Binding-site contacts:
Ligand atom C4 contacts residue ASN87 of chain 12.C at 4.2 Å.
Ligand atom C5 contacts residue SER79 of chain 12.C at 4.3 Å.
Ligand atom C2 contacts residue ASN87 of chain 12.C at 2.5 Å.
Ligand atom C7 contacts residue ASN87 of chain 12.C at 3.9 Å.
Ligand atom O6 contacts residue LEU91 of chain 12.C at 3.9 Å.
Ligand atom C1 contacts residue ASN87 of chain 12.C at 1.4 Å.
Ligand atom N2 contacts residue ASN87 of chain 12.C at 2.9 Å (h-bond).
Ligand atom C6 contacts residue SER79 of chain 12.C at 3.6 Å.
Ligand atom C8 contacts residue ILE155 of chain 12.C at 3.7 Å (hydrophobic).
Ligand atom O5 contacts residue ASN87 of chain 12.C at 2.4 Å (h-bond).
Ligand atom C5 contacts residue ASN87 of chain 12.C at 3.7 Å.
Ligand atom O6 contacts residue SER79 of chain 12.C at 2.5 Å (h-bond).
Ligand atom O5 contacts residue SER79 of chain 12.C at 3.8 Å.
Ligand atom C3 contacts residue ASN87 of chain 12.C at 3.8 Å.
Ligand atom O7 contacts residue ASN87 of chain 12.C at 4.4 Å.

Sequence of chain 12.C:
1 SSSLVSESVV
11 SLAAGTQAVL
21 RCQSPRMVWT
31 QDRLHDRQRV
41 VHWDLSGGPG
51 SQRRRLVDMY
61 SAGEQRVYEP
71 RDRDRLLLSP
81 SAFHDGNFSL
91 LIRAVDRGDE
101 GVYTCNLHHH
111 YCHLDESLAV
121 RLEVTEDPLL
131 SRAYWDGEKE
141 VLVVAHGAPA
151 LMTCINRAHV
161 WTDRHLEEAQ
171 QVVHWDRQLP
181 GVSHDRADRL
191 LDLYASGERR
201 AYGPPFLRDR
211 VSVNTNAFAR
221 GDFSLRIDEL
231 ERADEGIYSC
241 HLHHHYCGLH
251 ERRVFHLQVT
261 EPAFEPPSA

This protein binds this small molecule.
Small molecule (SMILES): CC(=O)N[C@@H]1[C@@H](O)[C@H](O)[C@@H](CO)O[C@H]1O